A small-molecule ligand and the protein it binds are described below.
Small molecule (SMILES): Cn1nc(C(F)(F)F)cc1B(O)OC[C@H](O)CO

Sequence of chain 1.B:
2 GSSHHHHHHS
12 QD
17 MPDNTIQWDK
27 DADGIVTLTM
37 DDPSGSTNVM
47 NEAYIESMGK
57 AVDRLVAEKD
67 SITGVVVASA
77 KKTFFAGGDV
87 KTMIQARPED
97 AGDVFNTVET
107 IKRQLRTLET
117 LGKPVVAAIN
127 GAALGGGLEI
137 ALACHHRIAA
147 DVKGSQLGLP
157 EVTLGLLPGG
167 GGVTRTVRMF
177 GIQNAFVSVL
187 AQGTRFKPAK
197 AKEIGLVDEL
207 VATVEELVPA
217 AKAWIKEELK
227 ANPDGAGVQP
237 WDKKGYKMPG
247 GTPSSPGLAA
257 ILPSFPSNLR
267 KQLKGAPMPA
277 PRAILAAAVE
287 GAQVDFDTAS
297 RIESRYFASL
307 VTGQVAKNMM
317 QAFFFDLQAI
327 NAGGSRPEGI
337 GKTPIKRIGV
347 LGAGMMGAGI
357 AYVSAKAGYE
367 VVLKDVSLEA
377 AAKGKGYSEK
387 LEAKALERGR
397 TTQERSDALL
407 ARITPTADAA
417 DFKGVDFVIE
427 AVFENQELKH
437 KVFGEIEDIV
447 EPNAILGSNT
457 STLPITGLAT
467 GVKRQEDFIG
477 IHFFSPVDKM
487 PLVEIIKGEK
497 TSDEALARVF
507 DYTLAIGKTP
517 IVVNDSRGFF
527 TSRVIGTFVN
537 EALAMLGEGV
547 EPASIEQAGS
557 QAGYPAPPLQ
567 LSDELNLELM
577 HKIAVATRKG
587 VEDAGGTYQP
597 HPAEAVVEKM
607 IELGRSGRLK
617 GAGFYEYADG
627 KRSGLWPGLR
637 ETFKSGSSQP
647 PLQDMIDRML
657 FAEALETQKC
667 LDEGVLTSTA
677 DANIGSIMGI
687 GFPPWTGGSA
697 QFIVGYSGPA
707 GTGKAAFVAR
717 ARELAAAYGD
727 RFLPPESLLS

Binding-site contacts:
Ligand atom F3 contacts residue ALA187 of chain 1.B at 4.5 Å.
Ligand atom O3 contacts residue MET274 of chain 1.B at 4.3 Å.
Ligand atom F1 contacts residue LEU269 of chain 1.B at 3.5 Å.
Ligand atom F3 contacts residue GLN268 of chain 1.B at 4.3 Å.
Ligand atom O1 contacts residue GLN268 of chain 1.B at 3.9 Å.
Ligand atom C4 contacts residue GLN188 of chain 1.B at 4.1 Å.
Ligand atom C2 contacts residue LEU269 of chain 1.B at 4.2 Å (hydrophobic).
Ligand atom F2 contacts residue PRO277 of chain 1.B at 4.3 Å.
Ligand atom N2 contacts residue MET274 of chain 1.B at 4.5 Å.
Ligand atom C6 contacts residue GLN268 of chain 1.B at 4.3 Å.
Ligand atom N1 contacts residue LEU269 of chain 1.B at 4.4 Å.
Ligand atom F1 contacts residue LEU265 of chain 1.B at 3.6 Å.
Ligand atom N1 contacts residue GLN188 of chain 1.B at 4.1 Å.
Ligand atom F2 contacts residue LEU265 of chain 1.B at 4.0 Å.
Ligand atom C2 contacts residue GLN188 of chain 1.B at 4.3 Å.
Ligand atom C1 contacts residue LEU269 of chain 1.B at 3.8 Å (hydrophobic).
Ligand atom C1 contacts residue GLN188 of chain 1.B at 4.2 Å.
Ligand atom F2 contacts residue JXL1 of chain 1.Z at 3.9 Å.
Ligand atom F2 contacts residue GLN188 of chain 1.B at 4.1 Å.
Ligand atom C3 contacts residue GLN188 of chain 1.B at 4.2 Å.
Ligand atom F2 contacts residue LEU269 of chain 1.B at 4.2 Å.
Ligand atom O2 contacts residue LEU269 of chain 1.B at 3.4 Å (h-bond).
Ligand atom N1 contacts residue MET274 of chain 1.B at 4.3 Å.
Ligand atom C4 contacts residue JXL1 of chain 1.Z at 3.4 Å.
Ligand atom C4 contacts residue GLN268 of chain 1.B at 4.3 Å.
Ligand atom O2 contacts residue GLY559 of chain 1.B at 3.7 Å.
Ligand atom C4 contacts residue LEU269 of chain 1.B at 4.0 Å (hydrophobic).
Ligand atom F1 contacts residue GLN268 of chain 1.B at 3.4 Å.
Ligand atom F2 contacts residue ALA187 of chain 1.B at 3.6 Å.
Ligand atom N2 contacts residue LEU269 of chain 1.B at 3.9 Å.
Ligand atom N2 contacts residue GLN188 of chain 1.B at 4.1 Å.
Ligand atom O2 contacts residue ALA272 of chain 1.B at 3.6 Å.
Ligand atom C4 contacts residue LEU265 of chain 1.B at 4.4 Å (hydrophobic).
Ligand atom C8 contacts residue GLY559 of chain 1.B at 3.6 Å.
Ligand atom C2 contacts residue GLN268 of chain 1.B at 4.2 Å.
Ligand atom F3 contacts residue GLN188 of chain 1.B at 3.5 Å.
Ligand atom F3 contacts residue JXL1 of chain 1.Z at 2.9 Å.
Ligand atom C5 contacts residue MET274 of chain 1.B at 3.8 Å (hydrophobic).
Ligand atom F1 contacts residue JXL1 of chain 1.Z at 2.9 Å.